Binding-site contacts:
Ligand atom C1 contacts residue GLN233 of chain 1.B at 3.4 Å.
Ligand atom O6 contacts residue GLN285 of chain 1.A at 3.8 Å.
Ligand atom C5 contacts residue GLN233 of chain 1.B at 4.0 Å.
Ligand atom C1 contacts residue ALA230 of chain 1.B at 3.5 Å (hydrophobic).
Ligand atom O5 contacts residue GLN233 of chain 1.B at 3.3 Å (h-bond).
Ligand atom O6 contacts residue GLY237 of chain 1.B at 3.4 Å.
Ligand atom C6 contacts residue GLN285 of chain 1.A at 3.4 Å.
Ligand atom O6 contacts residue GLN285 of chain 1.A at 3.0 Å (h-bond).
Ligand atom C4 contacts residue ASP286 of chain 1.A at 3.5 Å.
Ligand atom O4 contacts residue ASN269 of chain 1.B at 3.0 Å (h-bond).
Ligand atom C2 contacts residue ASN234 of chain 1.B at 4.0 Å.
Ligand atom O6 contacts residue ASP286 of chain 1.A at 2.7 Å (salt-bridge).
Ligand atom C4 contacts residue TYR241 of chain 1.A at 3.3 Å (hydrophobic).
Ligand atom C5 contacts residue ASP286 of chain 1.A at 3.7 Å.
Ligand atom C6 contacts residue TRP235 of chain 1.B at 3.8 Å (hydrophobic).
Ligand atom C1 contacts residue GLN233 of chain 1.B at 3.1 Å.
Ligand atom O4 contacts residue TYR241 of chain 1.A at 2.8 Å (h-bond).
Ligand atom C4 contacts residue ASN269 of chain 1.B at 4.0 Å.
Ligand atom O6 contacts residue TRP235 of chain 1.B at 4.0 Å.
Ligand atom C6 contacts residue SER272 of chain 1.B at 3.8 Å.
Ligand atom O6 contacts residue ASN234 of chain 1.B at 2.8 Å (h-bond).
Ligand atom O1 contacts residue GLN233 of chain 1.B at 2.6 Å (h-bond).
Ligand atom C6 contacts residue ASN234 of chain 1.B at 3.4 Å.
Ligand atom O2 contacts residue ARG231 of chain 1.B at 3.6 Å (salt-bridge).
Ligand atom O1 contacts residue ALA230 of chain 1.B at 3.8 Å.
Ligand atom O2 contacts residue GLN233 of chain 1.B at 2.7 Å (h-bond).
Ligand atom C6 contacts residue TYR241 of chain 1.A at 3.2 Å (hydrophobic).
Ligand atom O2 contacts residue GLN233 of chain 1.B at 4.0 Å.
Ligand atom O5 contacts residue ASN234 of chain 1.B at 3.4 Å.
Ligand atom C5 contacts residue TYR241 of chain 1.A at 3.8 Å (hydrophobic).
Ligand atom C5 contacts residue ASN269 of chain 1.B at 3.8 Å.
Ligand atom C1 contacts residue ASN234 of chain 1.B at 3.8 Å.
Ligand atom C2 contacts residue GLN233 of chain 1.B at 3.0 Å.
Ligand atom O6 contacts residue GLY282 of chain 1.A at 3.8 Å.
Ligand atom C6 contacts residue ASP286 of chain 1.A at 3.2 Å.
Ligand atom O6 contacts residue GLN233 of chain 1.B at 4.0 Å.
Ligand atom O6 contacts residue SER272 of chain 1.B at 2.9 Å (h-bond).
Ligand atom C2 contacts residue GLN233 of chain 1.B at 4.0 Å.
Ligand atom O4 contacts residue ASP286 of chain 1.A at 3.2 Å (salt-bridge).
Ligand atom O5 contacts residue TRP235 of chain 1.B at 3.5 Å (h-bond).

A small-molecule ligand and the protein it binds are described below.
Small molecule (SMILES): OC[C@H]1O[C@@](CO)(O[C@H]2O[C@H](CO)[C@@H](O)[C@H](O)[C@H]2O)[C@@H](O)[C@@H]1O

Sequence of chain 1.B:
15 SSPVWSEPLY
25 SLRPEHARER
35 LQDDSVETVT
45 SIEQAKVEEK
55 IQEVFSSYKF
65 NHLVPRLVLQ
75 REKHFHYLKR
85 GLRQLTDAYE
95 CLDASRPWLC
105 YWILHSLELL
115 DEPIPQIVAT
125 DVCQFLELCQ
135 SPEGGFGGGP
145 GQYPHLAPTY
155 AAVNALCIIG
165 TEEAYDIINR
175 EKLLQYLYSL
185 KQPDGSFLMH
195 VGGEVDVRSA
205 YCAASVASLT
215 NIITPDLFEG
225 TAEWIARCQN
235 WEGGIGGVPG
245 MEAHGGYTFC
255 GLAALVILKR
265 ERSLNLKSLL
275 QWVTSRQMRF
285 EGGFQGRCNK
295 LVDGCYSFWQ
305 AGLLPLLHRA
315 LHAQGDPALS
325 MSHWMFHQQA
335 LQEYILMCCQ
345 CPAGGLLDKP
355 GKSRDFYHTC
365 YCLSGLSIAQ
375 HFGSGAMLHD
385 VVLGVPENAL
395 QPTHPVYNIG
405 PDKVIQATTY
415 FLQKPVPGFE

Sequence of chain 1.A:
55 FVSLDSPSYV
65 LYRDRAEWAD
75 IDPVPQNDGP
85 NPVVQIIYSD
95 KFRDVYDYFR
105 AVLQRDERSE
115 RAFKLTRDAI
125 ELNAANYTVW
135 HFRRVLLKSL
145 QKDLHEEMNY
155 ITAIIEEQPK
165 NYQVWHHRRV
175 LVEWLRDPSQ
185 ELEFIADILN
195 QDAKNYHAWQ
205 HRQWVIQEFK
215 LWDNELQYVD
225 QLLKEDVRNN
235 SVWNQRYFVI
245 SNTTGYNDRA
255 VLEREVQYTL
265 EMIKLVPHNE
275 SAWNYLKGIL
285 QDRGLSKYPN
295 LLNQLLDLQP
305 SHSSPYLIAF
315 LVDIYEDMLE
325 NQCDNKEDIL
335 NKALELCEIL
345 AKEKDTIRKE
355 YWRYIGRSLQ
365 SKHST